Binding-site contacts:
Ligand atom OP2 contacts residue GLY107 of chain 1.C at 3.0 Å.
Ligand atom C4 contacts residue DA2 of chain 1.A at 2.9 Å.
Ligand atom C2 contacts residue DT3 of chain 1.A at 3.0 Å.
Ligand atom O2 contacts residue DA2 of chain 1.A at 2.8 Å.
Ligand atom OP1 contacts residue GLY107 of chain 1.C at 2.9 Å (h-bond).
Ligand atom C2 contacts residue DC1 of chain 1.A at 3.1 Å.
Ligand atom N3 contacts residue DG6 of chain 1.A at 2.8 Å (h-bond).
Ligand atom N1 contacts residue DC1 of chain 1.A at 2.3 Å (h-bond).
Ligand atom N4 contacts residue DT5 of chain 1.A at 3.0 Å (h-bond).
Ligand atom O3' contacts residue SER109 of chain 1.C at 3.2 Å.
Ligand atom O2 contacts residue DG6 of chain 1.A at 2.3 Å (h-bond).
Ligand atom OP2 contacts residue NA1 of chain 1.D at 2.9 Å (h-bond).
Ligand atom N3 contacts residue DA2 of chain 1.A at 2.2 Å (h-bond).
Ligand atom C2 contacts residue DG6 of chain 1.A at 3.0 Å.
Ligand atom OP1 contacts residue ALA110 of chain 1.C at 2.8 Å.
Ligand atom N2 contacts residue DC4 of chain 1.A at 3.0 Å (h-bond).
Ligand atom C2 contacts residue DA2 of chain 1.A at 3.2 Å.
Ligand atom N4 contacts residue DG6 of chain 1.A at 3.2 Å (h-bond).
Ligand atom N2 contacts residue LYS234 of chain 1.C at 3.2 Å (salt-bridge).
Ligand atom P contacts residue GLY107 of chain 1.C at 3.2 Å.
Ligand atom C2 contacts residue DA2 of chain 1.A at 3.2 Å.
Ligand atom OP1 contacts residue GLY105 of chain 1.C at 2.5 Å (h-bond).
Ligand atom OP1 contacts residue VAL103 of chain 1.C at 3.2 Å (h-bond).
Ligand atom N1 contacts residue DT3 of chain 1.A at 2.6 Å (h-bond).
Ligand atom O4 contacts residue DA2 of chain 1.A at 2.5 Å (h-bond).
Ligand atom OP2 contacts residue SER109 of chain 1.C at 2.7 Å (h-bond).
Ligand atom OP1 contacts residue NA1 of chain 1.D at 2.7 Å (h-bond).
Ligand atom N1 contacts residue DC4 of chain 1.A at 2.9 Å (h-bond).
Ligand atom P contacts residue NA1 of chain 1.D at 3.2 Å.
Ligand atom N6 contacts residue DT3 of chain 1.A at 3.2 Å (h-bond).
Ligand atom C5' contacts residue SER109 of chain 1.C at 3.0 Å.
Ligand atom O5' contacts residue GLY107 of chain 1.C at 3.1 Å.
Ligand atom N2 contacts residue DA2 of chain 1.A at 3.0 Å (h-bond).
Ligand atom OP2 contacts residue PRO108 of chain 1.C at 2.8 Å.
Ligand atom O6 contacts residue DC1 of chain 1.A at 2.4 Å (h-bond).
Ligand atom O6 contacts residue DT3 of chain 1.A at 3.2 Å (h-bond).
Ligand atom O6 contacts residue DC4 of chain 1.A at 2.5 Å (h-bond).
Ligand atom C6 contacts residue DC1 of chain 1.A at 3.1 Å.
Ligand atom OP1 contacts residue ILE106 of chain 1.C at 3.2 Å (h-bond).
Ligand atom N2 contacts residue DC1 of chain 1.A at 2.3 Å (h-bond).

Sequence of chain 1.C:
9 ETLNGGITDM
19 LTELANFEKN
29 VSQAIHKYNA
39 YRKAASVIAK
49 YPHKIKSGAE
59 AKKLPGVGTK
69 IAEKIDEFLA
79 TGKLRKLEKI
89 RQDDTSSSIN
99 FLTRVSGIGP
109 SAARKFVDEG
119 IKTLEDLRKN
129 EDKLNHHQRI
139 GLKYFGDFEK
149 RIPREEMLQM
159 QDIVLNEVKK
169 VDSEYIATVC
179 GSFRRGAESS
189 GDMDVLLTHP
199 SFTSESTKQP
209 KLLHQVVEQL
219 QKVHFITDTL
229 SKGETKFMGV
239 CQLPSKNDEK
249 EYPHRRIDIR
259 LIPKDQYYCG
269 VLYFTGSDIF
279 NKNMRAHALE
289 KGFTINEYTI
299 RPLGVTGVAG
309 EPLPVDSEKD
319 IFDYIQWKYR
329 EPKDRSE

The protein below binds the small molecule below.
Small molecule (SMILES): Cc1cn([C@H]2C[C@H](O[P](=O)(O)OC[C@H]3O[C@@H](n4cnc5c(=O)nc(N)[nH]c54)C[C@@H]3O)[C@@H](CO[P](=O)(O)O[C@H]3C[C@H](n4cnc5c(N)ncnc54)O[C@@H]3CO[P](=O)(O)O[C@H]3C[C@H](n4cnc5c(=O)nc(N)[nH]c54)O[C@@H]3CO[P](=O)(O)O[C@H]3C[C@H](n4cnc5c(N)ncnc54)O[C@@H]3CO[P](=O)(O)O[C@H]3C[C@H](n4ccc(N)nc4=O)O[C@@H]3COP(=O)(O)O)O2)c(=O)[nH]c1=O